Sequence of chain 1.A:
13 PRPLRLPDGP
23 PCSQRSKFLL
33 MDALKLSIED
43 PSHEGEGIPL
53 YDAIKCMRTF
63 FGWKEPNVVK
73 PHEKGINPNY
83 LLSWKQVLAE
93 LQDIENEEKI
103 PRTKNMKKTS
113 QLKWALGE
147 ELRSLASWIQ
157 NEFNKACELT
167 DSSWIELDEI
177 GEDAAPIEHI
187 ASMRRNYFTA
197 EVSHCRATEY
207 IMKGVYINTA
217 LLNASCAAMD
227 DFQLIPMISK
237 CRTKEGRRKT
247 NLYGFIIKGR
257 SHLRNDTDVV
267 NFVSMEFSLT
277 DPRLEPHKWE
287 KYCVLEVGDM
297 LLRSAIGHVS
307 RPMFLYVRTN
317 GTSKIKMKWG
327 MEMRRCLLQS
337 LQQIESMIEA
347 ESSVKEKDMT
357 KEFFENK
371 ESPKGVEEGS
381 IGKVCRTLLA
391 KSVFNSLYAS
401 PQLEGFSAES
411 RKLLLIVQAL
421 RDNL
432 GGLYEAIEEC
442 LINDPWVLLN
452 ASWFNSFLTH

Binding-site contacts:
Ligand atom C06 contacts residue GLN94 of chain 1.A at 4.1 Å.
Ligand atom N05 contacts residue GLN94 of chain 1.A at 3.6 Å.
Ligand atom O08 contacts residue GLN94 of chain 1.A at 4.4 Å.
Ligand atom O08 contacts residue ALA91 of chain 1.A at 3.6 Å.
Ligand atom C12 contacts residue TRP65 of chain 1.A at 3.9 Å (hydrophobic).
Ligand atom C04 contacts residue GLN94 of chain 1.A at 3.7 Å.
Ligand atom C03 contacts residue GLN94 of chain 1.A at 4.0 Å.
Ligand atom C11 contacts residue TRP65 of chain 1.A at 3.8 Å (hydrophobic).
Ligand atom CL2 contacts residue TRP65 of chain 1.A at 3.3 Å.
Ligand atom CL1 contacts residue MET59 of chain 1.A at 3.5 Å.
Ligand atom C06 contacts residue LEU90 of chain 1.A at 3.9 Å (hydrophobic).
Ligand atom CL1 contacts residue LEU93 of chain 1.A at 4.2 Å.
Ligand atom CL1 contacts residue GLU97 of chain 1.A at 4.3 Å.
Ligand atom CL2 contacts residue ARG60 of chain 1.A at 4.4 Å.
Ligand atom O08 contacts residue LEU90 of chain 1.A at 3.7 Å.
Ligand atom CL2 contacts residue MET59 of chain 1.A at 3.5 Å.
Ligand atom CL2 contacts residue PHE62 of chain 1.A at 4.3 Å.
Ligand atom C10 contacts residue LEU90 of chain 1.A at 4.4 Å (hydrophobic).
Ligand atom C04 contacts residue LEU90 of chain 1.A at 3.3 Å (hydrophobic).
Ligand atom N09 contacts residue GLN94 of chain 1.A at 4.2 Å.
Ligand atom N05 contacts residue ALA91 of chain 1.A at 4.1 Å.
Ligand atom N05 contacts residue LEU90 of chain 1.A at 2.8 Å (h-bond).
Ligand atom C10 contacts residue GLN94 of chain 1.A at 4.0 Å.
Ligand atom C03 contacts residue LEU93 of chain 1.A at 4.2 Å (hydrophobic).
Ligand atom C02 contacts residue MET59 of chain 1.A at 4.3 Å (hydrophobic).
Ligand atom C07 contacts residue LEU90 of chain 1.A at 4.3 Å (hydrophobic).
Ligand atom C03 contacts residue LEU90 of chain 1.A at 3.3 Å (hydrophobic).

The small molecule below binds the protein below.
Small molecule (SMILES): OCc1nc2cc(Cl)c(Cl)cc2[nH]1